Sequence of chain 13.C:
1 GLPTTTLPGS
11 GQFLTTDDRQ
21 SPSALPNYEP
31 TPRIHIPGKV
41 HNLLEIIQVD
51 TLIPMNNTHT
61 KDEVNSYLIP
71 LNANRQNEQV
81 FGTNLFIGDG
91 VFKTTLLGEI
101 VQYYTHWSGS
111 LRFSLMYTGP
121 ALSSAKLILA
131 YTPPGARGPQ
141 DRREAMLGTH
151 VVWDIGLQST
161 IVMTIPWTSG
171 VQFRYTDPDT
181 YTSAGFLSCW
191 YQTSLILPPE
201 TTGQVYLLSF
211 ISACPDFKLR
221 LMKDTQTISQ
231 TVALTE

Sequence of chain 12.C:
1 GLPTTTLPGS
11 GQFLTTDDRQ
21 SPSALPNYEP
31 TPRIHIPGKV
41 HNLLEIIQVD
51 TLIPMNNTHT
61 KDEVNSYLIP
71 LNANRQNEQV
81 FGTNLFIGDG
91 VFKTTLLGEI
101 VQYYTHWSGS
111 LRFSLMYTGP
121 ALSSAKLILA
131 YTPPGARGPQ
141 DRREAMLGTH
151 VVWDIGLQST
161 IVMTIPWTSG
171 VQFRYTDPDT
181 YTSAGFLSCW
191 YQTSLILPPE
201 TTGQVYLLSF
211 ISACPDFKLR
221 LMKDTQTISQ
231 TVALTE

Sequence of chain 12.A:
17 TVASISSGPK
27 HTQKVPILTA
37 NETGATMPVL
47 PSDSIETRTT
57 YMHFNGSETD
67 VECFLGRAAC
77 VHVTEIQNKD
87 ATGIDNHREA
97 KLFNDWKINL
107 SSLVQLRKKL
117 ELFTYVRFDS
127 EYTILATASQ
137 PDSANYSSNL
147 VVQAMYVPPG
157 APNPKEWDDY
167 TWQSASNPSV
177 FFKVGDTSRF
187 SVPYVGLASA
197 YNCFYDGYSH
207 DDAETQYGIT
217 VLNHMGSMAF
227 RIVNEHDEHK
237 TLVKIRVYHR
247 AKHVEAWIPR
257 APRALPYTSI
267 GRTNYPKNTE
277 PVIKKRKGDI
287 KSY

A protein and the small-molecule ligand that binds it are described below.
Small molecule (SMILES): OCCOCOCc1cc(CCCCCOc2c(Cl)cc(C3=NCCO3)cc2Cl)on1

Binding-site contacts:
Ligand atom C1B contacts residue TYR152 of chain 12.A at 3.8 Å (hydrophobic).
Ligand atom C5 contacts residue LEU106 of chain 12.A at 3.5 Å (hydrophobic).
Ligand atom O1 contacts residue MET221 of chain 12.A at 3.1 Å (h-bond).
Ligand atom C3D contacts residue LEU116 of chain 12.A at 3.6 Å (hydrophobic).
Ligand atom C1C contacts residue TYR128 of chain 12.A at 3.5 Å (hydrophobic).
Ligand atom C4B contacts residue PHE186 of chain 12.A at 3.4 Å (hydrophobic).
Ligand atom N2 contacts residue MET221 of chain 12.A at 3.5 Å (h-bond).
Ligand atom C31 contacts residue LEU106 of chain 12.A at 3.8 Å (hydrophobic).
Ligand atom N3A contacts residue ALA24 of chain 12.C at 3.6 Å.
Ligand atom N3A contacts residue PRO174 of chain 12.A at 3.6 Å (h-bond).
Ligand atom C3B contacts residue MET224 of chain 12.A at 3.4 Å (hydrophobic).
Ligand atom O1A contacts residue PHE186 of chain 12.A at 2.9 Å.
Ligand atom C1B contacts residue VAL188 of chain 12.A at 3.8 Å (hydrophobic).
Ligand atom C3B contacts residue PHE186 of chain 12.A at 3.7 Å (hydrophobic).
Ligand atom C4A contacts residue VAL176 of chain 12.A at 3.7 Å (hydrophobic).
Ligand atom C2D contacts residue SER107 of chain 12.A at 3.8 Å.
Ligand atom CL2 contacts residue MET224 of chain 12.A at 2.9 Å.
Ligand atom O1A contacts residue ALA150 of chain 12.A at 3.8 Å.
Ligand atom CL1 contacts residue VAL188 of chain 12.A at 3.5 Å.
Ligand atom CL1 contacts residue LEU25 of chain 12.C at 3.5 Å.
Ligand atom CL2 contacts residue ILE104 of chain 12.A at 3.1 Å.
Ligand atom C5A contacts residue PHE186 of chain 12.A at 3.5 Å (hydrophobic).
Ligand atom C2B contacts residue MET224 of chain 12.A at 3.6 Å (hydrophobic).
Ligand atom O1B contacts residue TYR152 of chain 12.A at 3.8 Å.
Ligand atom C6B contacts residue TYR152 of chain 12.A at 3.8 Å (hydrophobic).
Ligand atom C4 contacts residue LEU106 of chain 12.A at 2.5 Å (hydrophobic).
Ligand atom C5C contacts residue VAL188 of chain 12.A at 2.9 Å (hydrophobic).
Ligand atom C4C contacts residue TYR128 of chain 12.A at 3.5 Å (hydrophobic).
Ligand atom C5B contacts residue TYR152 of chain 12.A at 3.8 Å (hydrophobic).
Ligand atom C5A contacts residue VAL176 of chain 12.A at 3.2 Å (hydrophobic).
Ligand atom C2A contacts residue PHE186 of chain 12.A at 3.3 Å (hydrophobic).
Ligand atom C4A contacts residue SER175 of chain 12.A at 3.8 Å.
Ligand atom C3C contacts residue ILE104 of chain 12.A at 3.6 Å (hydrophobic).
Ligand atom O1D contacts residue SER107 of chain 12.A at 3.2 Å.
Ligand atom C6B contacts residue VAL188 of chain 12.A at 3.8 Å (hydrophobic).
Ligand atom C4A contacts residue PRO174 of chain 12.A at 3.3 Å (hydrophobic).
Ligand atom C3 contacts residue LEU106 of chain 12.A at 3.4 Å (hydrophobic).
Ligand atom N2 contacts residue ASN219 of chain 12.A at 3.4 Å (h-bond).
Ligand atom C5A contacts residue ALA150 of chain 12.A at 3.2 Å (hydrophobic).
Ligand atom C31 contacts residue ASN219 of chain 12.A at 3.8 Å.